Sequence of chain 1.D:
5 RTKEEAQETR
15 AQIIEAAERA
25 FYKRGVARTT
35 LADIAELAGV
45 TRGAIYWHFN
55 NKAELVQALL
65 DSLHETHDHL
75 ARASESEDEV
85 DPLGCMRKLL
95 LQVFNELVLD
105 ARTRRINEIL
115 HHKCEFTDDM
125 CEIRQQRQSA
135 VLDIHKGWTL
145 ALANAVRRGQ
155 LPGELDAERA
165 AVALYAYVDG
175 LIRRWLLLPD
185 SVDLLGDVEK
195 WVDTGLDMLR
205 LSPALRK

Binding-site contacts:
Ligand atom C11 contacts residue ILE176 of chain 1.D at 3.5 Å (hydrophobic).
Ligand atom C11 contacts residue VAL97 of chain 1.D at 4.4 Å (hydrophobic).
Ligand atom C6 contacts residue ILE138 of chain 1.D at 3.8 Å (hydrophobic).
Ligand atom C2 contacts residue ALA75 of chain 1.D at 3.4 Å (hydrophobic).
Ligand atom O3 contacts residue GLU79 of chain 1.D at 4.2 Å.
Ligand atom C12 contacts residue VAL172 of chain 1.D at 4.0 Å (hydrophobic).
Ligand atom C9 contacts residue ILE138 of chain 1.D at 4.2 Å (hydrophobic).
Ligand atom O1 contacts residue ASP173 of chain 1.D at 3.2 Å.
Ligand atom C2 contacts residue HIS68 of chain 1.D at 4.2 Å.
Ligand atom C12 contacts residue ASP173 of chain 1.D at 4.2 Å.
Ligand atom C8 contacts residue ILE138 of chain 1.D at 3.8 Å (hydrophobic).
Ligand atom C1 contacts residue TRP142 of chain 1.D at 3.7 Å (hydrophobic).
Ligand atom C4 contacts residue HIS71 of chain 1.D at 4.0 Å.
Ligand atom C1 contacts residue ALA75 of chain 1.D at 4.3 Å (hydrophobic).
Ligand atom C14 contacts residue TYR169 of chain 1.D at 3.9 Å (hydrophobic).
Ligand atom C11 contacts residue VAL172 of chain 1.D at 4.4 Å (hydrophobic).
Ligand atom O2 contacts residue HIS71 of chain 1.D at 3.4 Å.
Ligand atom C12 contacts residue ILE176 of chain 1.D at 3.7 Å (hydrophobic).
Ligand atom O1 contacts residue ILE176 of chain 1.D at 3.2 Å.
Ligand atom C9 contacts residue TRP142 of chain 1.D at 4.2 Å (hydrophobic).
Ligand atom C13 contacts residue ASP173 of chain 1.D at 4.3 Å.
Ligand atom C6 contacts residue TRP142 of chain 1.D at 3.5 Å (hydrophobic).
Ligand atom O2 contacts residue ALA75 of chain 1.D at 3.8 Å.
Ligand atom C13 contacts residue TYR169 of chain 1.D at 3.6 Å (hydrophobic).
Ligand atom C4 contacts residue HIS68 of chain 1.D at 3.7 Å.
Ligand atom C3 contacts residue HIS68 of chain 1.D at 3.7 Å.
Ligand atom O3 contacts residue TRP142 of chain 1.D at 3.2 Å (h-bond).
Ligand atom C8 contacts residue TRP142 of chain 1.D at 3.9 Å (hydrophobic).
Ligand atom O2 contacts residue HIS68 of chain 1.D at 3.3 Å (h-bond).
Ligand atom C14 contacts residue ILE138 of chain 1.D at 4.0 Å (hydrophobic).
Ligand atom C3 contacts residue ALA75 of chain 1.D at 3.9 Å (hydrophobic).
Ligand atom O3 contacts residue ILE138 of chain 1.D at 4.1 Å.
Ligand atom O2 contacts residue ASP72 of chain 1.D at 3.8 Å.
Ligand atom C13 contacts residue VAL172 of chain 1.D at 4.3 Å (hydrophobic).
Ligand atom C1 contacts residue ILE138 of chain 1.D at 4.3 Å (hydrophobic).
Ligand atom C10 contacts residue VAL97 of chain 1.D at 4.4 Å (hydrophobic).
Ligand atom C14 contacts residue TRP142 of chain 1.D at 4.0 Å (hydrophobic).
Ligand atom O1 contacts residue VAL172 of chain 1.D at 4.0 Å.
Ligand atom C5 contacts residue HIS68 of chain 1.D at 4.1 Å.
Ligand atom C3 contacts residue HIS71 of chain 1.D at 4.0 Å.

A protein and the small-molecule ligand that binds it are described below.
Small molecule (SMILES): Oc1ccc(/C=C/c2cc(O)cc(O)c2)cc1